Sequence of chain 1.A:
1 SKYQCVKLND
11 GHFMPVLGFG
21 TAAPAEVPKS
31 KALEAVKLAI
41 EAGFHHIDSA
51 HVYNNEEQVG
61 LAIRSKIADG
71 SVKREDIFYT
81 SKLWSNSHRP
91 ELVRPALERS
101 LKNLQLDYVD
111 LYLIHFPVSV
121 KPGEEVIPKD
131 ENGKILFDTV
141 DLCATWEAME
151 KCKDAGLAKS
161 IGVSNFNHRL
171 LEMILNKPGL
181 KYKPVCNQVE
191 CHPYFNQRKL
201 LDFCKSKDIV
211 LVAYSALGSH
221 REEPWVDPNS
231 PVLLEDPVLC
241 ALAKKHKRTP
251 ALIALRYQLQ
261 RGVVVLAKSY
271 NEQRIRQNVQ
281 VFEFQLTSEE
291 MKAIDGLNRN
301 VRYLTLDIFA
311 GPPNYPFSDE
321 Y

The small molecule below binds the protein below.
Small molecule (SMILES): C[C@]12CC[C@H]3[C@@H](CCC4=CC(=O)CC[C@@]43C)[C@@H]1CC[C@H]2O

Binding-site contacts:
Ligand atom C16 contacts residue HIS115 of chain 1.A at 3.4 Å.
Ligand atom C7 contacts residue VAL52 of chain 1.A at 4.1 Å (hydrophobic).
Ligand atom C16 contacts residue NAP1 of chain 1.D at 3.2 Å.
Ligand atom C3 contacts residue VAL52 of chain 1.A at 3.8 Å (hydrophobic).
Ligand atom C14 contacts residue VAL52 of chain 1.A at 4.3 Å (hydrophobic).
Ligand atom C5 contacts residue VAL52 of chain 1.A at 3.9 Å (hydrophobic).
Ligand atom C10 contacts residue TRP225 of chain 1.A at 3.7 Å (hydrophobic).
Ligand atom C4 contacts residue VAL126 of chain 1.A at 4.2 Å (hydrophobic).
Ligand atom C5 contacts residue TRP225 of chain 1.A at 4.3 Å (hydrophobic).
Ligand atom C15 contacts residue LEU306 of chain 1.A at 3.7 Å (hydrophobic).
Ligand atom C19 contacts residue TRP225 of chain 1.A at 3.6 Å (hydrophobic).
Ligand atom C9 contacts residue TRP225 of chain 1.A at 4.3 Å (hydrophobic).
Ligand atom C2 contacts residue VAL52 of chain 1.A at 3.6 Å (hydrophobic).
Ligand atom C18 contacts residue LEU306 of chain 1.A at 4.4 Å (hydrophobic).
Ligand atom C17 contacts residue NAP1 of chain 1.D at 3.1 Å.
Ligand atom C17 contacts residue HIS115 of chain 1.A at 3.6 Å.
Ligand atom C13 contacts residue NAP1 of chain 1.D at 4.3 Å.
Ligand atom C10 contacts residue ILE127 of chain 1.A at 3.9 Å (hydrophobic).
Ligand atom O17 contacts residue NAP1 of chain 1.D at 3.1 Å.
Ligand atom O3 contacts residue VAL52 of chain 1.A at 4.1 Å.
Ligand atom C10 contacts residue VAL52 of chain 1.A at 4.1 Å (hydrophobic).
Ligand atom C18 contacts residue NAP1 of chain 1.D at 4.5 Å.
Ligand atom C16 contacts residue LEU304 of chain 1.A at 4.3 Å (hydrophobic).
Ligand atom O17 contacts residue HIS115 of chain 1.A at 2.7 Å (h-bond).
Ligand atom C13 contacts residue TYR53 of chain 1.A at 4.2 Å (hydrophobic).
Ligand atom C14 contacts residue HIS115 of chain 1.A at 4.4 Å.
Ligand atom C17 contacts residue LEU304 of chain 1.A at 4.2 Å (hydrophobic).
Ligand atom C9 contacts residue VAL52 of chain 1.A at 3.9 Å (hydrophobic).
Ligand atom C4 contacts residue VAL52 of chain 1.A at 3.8 Å (hydrophobic).
Ligand atom C17 contacts residue TYR53 of chain 1.A at 4.2 Å (hydrophobic).
Ligand atom C12 contacts residue TYR53 of chain 1.A at 3.2 Å (hydrophobic).
Ligand atom C1 contacts residue VAL52 of chain 1.A at 3.6 Å (hydrophobic).
Ligand atom C15 contacts residue TRP84 of chain 1.A at 4.3 Å (hydrophobic).
Ligand atom C15 contacts residue HIS115 of chain 1.A at 4.3 Å.
Ligand atom C18 contacts residue LEU304 of chain 1.A at 3.8 Å (hydrophobic).
Ligand atom O3 contacts residue VAL126 of chain 1.A at 4.0 Å.
Ligand atom O17 contacts residue TYR53 of chain 1.A at 2.9 Å (h-bond).
Ligand atom C9 contacts residue TRP84 of chain 1.A at 3.8 Å (hydrophobic).
Ligand atom C16 contacts residue LEU306 of chain 1.A at 3.9 Å (hydrophobic).
Ligand atom C11 contacts residue TYR53 of chain 1.A at 4.1 Å (hydrophobic).